This small molecule binds to this protein.
Small molecule (SMILES): CC(=O)N[C@@H]1[C@@H](O)[C@H](O)[C@@H](CO)O[C@@H]1O

Sequence of chain 1.B:
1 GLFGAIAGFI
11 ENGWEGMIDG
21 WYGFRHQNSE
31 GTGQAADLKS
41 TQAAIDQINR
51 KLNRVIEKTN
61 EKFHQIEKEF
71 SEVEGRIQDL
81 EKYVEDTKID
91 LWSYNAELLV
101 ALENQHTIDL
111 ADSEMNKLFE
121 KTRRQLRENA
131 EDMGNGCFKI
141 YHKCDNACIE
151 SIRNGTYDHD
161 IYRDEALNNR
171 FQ

Binding-site contacts:
Ligand atom O4 contacts residue NDG1 of chain 1.O at 2.3 Å.
Ligand atom O7 contacts residue ASN285 of chain 1.A at 3.2 Å (h-bond).
Ligand atom O5 contacts residue ASN285 of chain 1.A at 2.7 Å (h-bond).
Ligand atom C2 contacts residue VAL297 of chain 1.A at 4.4 Å (hydrophobic).
Ligand atom C5 contacts residue NDG1 of chain 1.O at 3.7 Å.
Ligand atom O1 contacts residue ASN285 of chain 1.A at 3.5 Å (h-bond).
Ligand atom O1 contacts residue VAL297 of chain 1.A at 2.8 Å (h-bond).
Ligand atom O6 contacts residue ASN298 of chain 1.A at 3.8 Å.
Ligand atom C6 contacts residue NDG1 of chain 1.O at 4.4 Å.
Ligand atom O1 contacts residue ASN298 of chain 1.A at 4.0 Å.
Ligand atom C4 contacts residue NDG1 of chain 1.O at 3.1 Å.
Ligand atom C2 contacts residue ASN285 of chain 1.A at 3.2 Å.
Ligand atom C8 contacts residue SER45 of chain 1.A at 4.3 Å.
Ligand atom C8 contacts residue ASN285 of chain 1.A at 3.6 Å.
Ligand atom C1 contacts residue ASN285 of chain 1.A at 2.7 Å.
Ligand atom C5 contacts residue ASN298 of chain 1.A at 4.5 Å.
Ligand atom C5 contacts residue ASN285 of chain 1.A at 4.1 Å.
Ligand atom O6 contacts residue GLU69 of chain 1.B at 3.7 Å.
Ligand atom N2 contacts residue ASN285 of chain 1.A at 3.5 Å (h-bond).
Ligand atom C7 contacts residue VAL297 of chain 1.A at 4.4 Å (hydrophobic).
Ligand atom C8 contacts residue ASN296 of chain 1.A at 4.4 Å.
Ligand atom O3 contacts residue NDG1 of chain 1.O at 2.8 Å (h-bond).
Ligand atom C1 contacts residue VAL297 of chain 1.A at 3.6 Å (hydrophobic).
Ligand atom C1 contacts residue ASN298 of chain 1.A at 4.3 Å.
Ligand atom C2 contacts residue NDG1 of chain 1.O at 4.3 Å.
Ligand atom C8 contacts residue VAL297 of chain 1.A at 3.9 Å (hydrophobic).
Ligand atom C3 contacts residue NDG1 of chain 1.O at 3.0 Å.
Ligand atom N2 contacts residue VAL297 of chain 1.A at 4.0 Å.
Ligand atom O5 contacts residue ASN298 of chain 1.A at 3.9 Å.
Ligand atom C7 contacts residue ASN285 of chain 1.A at 3.2 Å.
Ligand atom O1 contacts residue NDG1 of chain 1.O at 4.1 Å.

Sequence of chain 1.A:
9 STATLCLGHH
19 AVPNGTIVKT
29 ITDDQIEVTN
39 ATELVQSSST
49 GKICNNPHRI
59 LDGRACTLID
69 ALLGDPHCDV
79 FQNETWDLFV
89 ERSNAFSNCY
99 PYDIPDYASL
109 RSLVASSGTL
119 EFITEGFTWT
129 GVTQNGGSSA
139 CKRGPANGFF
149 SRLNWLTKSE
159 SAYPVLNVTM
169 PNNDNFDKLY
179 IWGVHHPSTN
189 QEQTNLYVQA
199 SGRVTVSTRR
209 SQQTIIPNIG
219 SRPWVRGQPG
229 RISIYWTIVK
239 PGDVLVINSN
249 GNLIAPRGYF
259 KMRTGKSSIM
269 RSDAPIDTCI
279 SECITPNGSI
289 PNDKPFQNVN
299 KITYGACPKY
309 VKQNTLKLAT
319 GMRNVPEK